Binding-site contacts:
Ligand atom CD2 contacts residue ILE61 of chain 1.B at 4.1 Å (hydrophobic).
Ligand atom CB contacts residue GLU245 of chain 1.B at 3.3 Å.
Ligand atom CD1 contacts residue ASP241 of chain 1.B at 3.8 Å.
Ligand atom CD1 contacts residue GLU245 of chain 1.B at 3.9 Å.
Ligand atom C contacts residue GLU245 of chain 1.B at 4.0 Å.
Ligand atom C contacts residue ILE61 of chain 1.B at 4.0 Å (hydrophobic).
Ligand atom CB contacts residue ILE61 of chain 1.B at 4.0 Å (hydrophobic).
Ligand atom N contacts residue GLU245 of chain 1.B at 2.7 Å (salt-bridge).
Ligand atom N contacts residue GLU245 of chain 1.B at 3.5 Å (salt-bridge).
Ligand atom CD1 contacts residue VAL79 of chain 1.B at 3.6 Å (hydrophobic).
Ligand atom CD2 contacts residue PHE70 of chain 1.B at 4.1 Å (hydrophobic).
Ligand atom CD2 contacts residue GLU83 of chain 1.B at 3.6 Å.
Ligand atom CB contacts residue LEU75 of chain 1.B at 4.1 Å (hydrophobic).
Ligand atom NZ contacts residue VAL79 of chain 1.B at 4.2 Å.
Ligand atom CG1 contacts residue GLU245 of chain 1.B at 3.4 Å.
Ligand atom CD2 contacts residue LEU82 of chain 1.B at 3.9 Å (hydrophobic).
Ligand atom CG contacts residue GLU245 of chain 1.B at 4.0 Å.
Ligand atom CA contacts residue GLU245 of chain 1.B at 3.6 Å.
Ligand atom CA contacts residue VAL79 of chain 1.B at 4.2 Å (hydrophobic).
Ligand atom CD2 contacts residue VAL79 of chain 1.B at 3.6 Å (hydrophobic).
Ligand atom CE contacts residue GLU83 of chain 1.B at 3.5 Å.
Ligand atom CD1 contacts residue LEU242 of chain 1.B at 4.2 Å (hydrophobic).
Ligand atom C contacts residue GLU245 of chain 1.B at 3.6 Å.
Ligand atom CB contacts residue GLU245 of chain 1.B at 3.5 Å.
Ligand atom CA contacts residue GLU245 of chain 1.B at 3.4 Å.
Ligand atom O contacts residue ILE61 of chain 1.B at 4.0 Å.
Ligand atom O contacts residue LYS65 of chain 1.B at 3.8 Å.
Ligand atom CG contacts residue LEU75 of chain 1.B at 3.8 Å (hydrophobic).
Ligand atom N contacts residue ILE61 of chain 1.B at 4.1 Å.
Ligand atom CD2 contacts residue GLN78 of chain 1.B at 4.0 Å.
Ligand atom NE2 contacts residue LEU75 of chain 1.B at 3.7 Å.
Ligand atom CG contacts residue ILE61 of chain 1.B at 4.1 Å (hydrophobic).
Ligand atom CG2 contacts residue LEU242 of chain 1.B at 3.9 Å (hydrophobic).
Ligand atom CD1 contacts residue LEU242 of chain 1.B at 3.7 Å (hydrophobic).
Ligand atom CD1 contacts residue ILE61 of chain 1.B at 3.6 Å (hydrophobic).
Ligand atom CD contacts residue GLU83 of chain 1.B at 3.5 Å.
Ligand atom CD1 contacts residue GLN78 of chain 1.B at 4.1 Å.
Ligand atom CD1 contacts residue LEU82 of chain 1.B at 3.8 Å (hydrophobic).
Ligand atom CD2 contacts residue MET246 of chain 1.B at 3.9 Å (hydrophobic).
Ligand atom NZ contacts residue GLU83 of chain 1.B at 3.0 Å (salt-bridge).

Sequence of chain 1.B:
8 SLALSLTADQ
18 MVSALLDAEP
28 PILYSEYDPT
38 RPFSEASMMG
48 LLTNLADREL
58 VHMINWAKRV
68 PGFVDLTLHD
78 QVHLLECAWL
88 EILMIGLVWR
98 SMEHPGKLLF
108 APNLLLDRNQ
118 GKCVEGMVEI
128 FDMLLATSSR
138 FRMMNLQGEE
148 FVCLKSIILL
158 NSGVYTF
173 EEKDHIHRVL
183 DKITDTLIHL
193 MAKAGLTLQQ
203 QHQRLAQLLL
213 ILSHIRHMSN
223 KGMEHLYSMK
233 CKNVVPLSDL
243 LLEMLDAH

The protein below binds the small molecule below.
Small molecule (SMILES): CC[C@H](C)[C@H](NC(=O)[C@@H](N)CCCCN)C(=O)N[C@@H](CC(C)C)C(=O)N[C@@H](C)C(=O)N[C@@H](C)C(=O)N[C@@H](CC(C)C)C(=O)N[C@@H](CC(C)C)C(=O)N[C@@H](CCC(N)=O)C(=O)N[C@H](C=O)CC(=O)O